A small-molecule ligand and the protein it binds are described below.
Small molecule (SMILES): COC[C@@H](C)N

Binding-site contacts:
Ligand atom C09 contacts residue LYS261 of chain 1.B at 3.7 Å.
Ligand atom C15 contacts residue LYS261 of chain 1.B at 3.7 Å.
Ligand atom C15 contacts residue ASN262 of chain 1.B at 4.0 Å.
Ligand atom C07 contacts residue THR5 of chain 1.B at 3.5 Å.
Ligand atom C07 contacts residue GLN3 of chain 1.B at 3.5 Å.
Ligand atom O02 contacts residue LYS261 of chain 1.B at 3.5 Å.
Ligand atom C07 contacts residue LYS4 of chain 1.B at 3.6 Å.
Ligand atom O02 contacts residue THR5 of chain 1.B at 4.2 Å.
Ligand atom C15 contacts residue HIS7 of chain 1.B at 4.1 Å.
Ligand atom C15 contacts residue THR5 of chain 1.B at 3.9 Å.
Ligand atom O02 contacts residue ASN262 of chain 1.B at 3.4 Å (h-bond).
Ligand atom C07 contacts residue ASN262 of chain 1.B at 3.6 Å.
Ligand atom C08 contacts residue LYS261 of chain 1.B at 3.8 Å.
Ligand atom N04 contacts residue LYS261 of chain 1.B at 3.4 Å.

Sequence of chain 1.B:
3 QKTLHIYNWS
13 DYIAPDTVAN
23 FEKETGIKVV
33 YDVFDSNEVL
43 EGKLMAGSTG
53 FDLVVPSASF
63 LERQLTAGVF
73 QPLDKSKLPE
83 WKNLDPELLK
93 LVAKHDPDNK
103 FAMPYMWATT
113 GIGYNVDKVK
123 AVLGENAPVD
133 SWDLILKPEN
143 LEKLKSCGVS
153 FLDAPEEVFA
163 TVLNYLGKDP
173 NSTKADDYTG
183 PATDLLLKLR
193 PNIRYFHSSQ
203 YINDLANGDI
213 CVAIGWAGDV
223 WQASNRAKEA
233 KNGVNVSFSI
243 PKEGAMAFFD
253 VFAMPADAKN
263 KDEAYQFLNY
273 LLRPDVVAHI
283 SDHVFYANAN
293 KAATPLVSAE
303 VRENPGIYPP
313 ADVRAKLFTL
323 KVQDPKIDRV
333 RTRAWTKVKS